This small molecule binds to this protein.
Small molecule (SMILES): CC(=O)N[C@@H]1[C@@H](O)[C@H](O)[C@@H](CO)O[C@H]1O

Sequence of chain 1.B:
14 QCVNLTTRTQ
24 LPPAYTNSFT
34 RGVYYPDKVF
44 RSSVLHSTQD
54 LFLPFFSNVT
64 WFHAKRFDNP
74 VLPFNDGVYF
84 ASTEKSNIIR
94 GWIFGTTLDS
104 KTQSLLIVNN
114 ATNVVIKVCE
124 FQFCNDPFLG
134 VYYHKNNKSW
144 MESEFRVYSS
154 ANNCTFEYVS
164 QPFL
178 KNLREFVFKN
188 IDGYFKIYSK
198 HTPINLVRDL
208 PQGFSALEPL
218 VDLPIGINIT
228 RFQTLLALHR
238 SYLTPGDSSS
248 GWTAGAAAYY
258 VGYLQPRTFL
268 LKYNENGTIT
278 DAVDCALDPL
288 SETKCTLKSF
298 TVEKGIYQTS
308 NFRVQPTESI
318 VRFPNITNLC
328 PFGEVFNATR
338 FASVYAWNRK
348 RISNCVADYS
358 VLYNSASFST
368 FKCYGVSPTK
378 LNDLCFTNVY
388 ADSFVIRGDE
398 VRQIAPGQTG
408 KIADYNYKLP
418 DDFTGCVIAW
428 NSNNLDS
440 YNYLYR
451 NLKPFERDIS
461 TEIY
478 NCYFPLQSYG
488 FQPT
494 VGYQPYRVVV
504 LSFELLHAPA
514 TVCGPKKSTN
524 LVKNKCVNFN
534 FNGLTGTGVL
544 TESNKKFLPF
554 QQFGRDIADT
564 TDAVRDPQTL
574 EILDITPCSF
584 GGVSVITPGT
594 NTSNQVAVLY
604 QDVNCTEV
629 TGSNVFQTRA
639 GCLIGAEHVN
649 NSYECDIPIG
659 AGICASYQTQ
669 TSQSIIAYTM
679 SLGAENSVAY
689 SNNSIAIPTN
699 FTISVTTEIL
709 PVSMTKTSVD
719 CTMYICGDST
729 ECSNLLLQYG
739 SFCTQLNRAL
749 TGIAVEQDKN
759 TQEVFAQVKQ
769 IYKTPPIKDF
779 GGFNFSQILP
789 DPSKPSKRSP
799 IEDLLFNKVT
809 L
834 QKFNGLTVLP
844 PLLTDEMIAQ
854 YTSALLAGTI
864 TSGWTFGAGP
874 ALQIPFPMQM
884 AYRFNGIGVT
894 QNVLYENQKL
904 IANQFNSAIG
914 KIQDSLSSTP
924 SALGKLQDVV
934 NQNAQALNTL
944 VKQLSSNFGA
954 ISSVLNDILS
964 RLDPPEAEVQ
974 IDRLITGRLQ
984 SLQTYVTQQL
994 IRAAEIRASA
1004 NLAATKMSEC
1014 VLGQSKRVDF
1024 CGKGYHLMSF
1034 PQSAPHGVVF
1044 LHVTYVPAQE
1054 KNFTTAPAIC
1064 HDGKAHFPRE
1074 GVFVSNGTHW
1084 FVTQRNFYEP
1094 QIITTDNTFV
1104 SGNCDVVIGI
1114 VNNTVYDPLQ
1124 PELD

Binding-site contacts:
Ligand atom O7 contacts residue ASN1079 of chain 1.B at 3.9 Å.
Ligand atom C3 contacts residue HIS1082 of chain 1.B at 4.3 Å.
Ligand atom N2 contacts residue THR1081 of chain 1.B at 3.6 Å (h-bond).
Ligand atom O5 contacts residue PHE1084 of chain 1.B at 4.0 Å.
Ligand atom C3 contacts residue THR1081 of chain 1.B at 3.9 Å.
Ligand atom C4 contacts residue ASN1079 of chain 1.B at 4.2 Å.
Ligand atom O5 contacts residue HIS1082 of chain 1.B at 4.3 Å.
Ligand atom C5 contacts residue HIS1082 of chain 1.B at 3.7 Å.
Ligand atom C7 contacts residue ASN1079 of chain 1.B at 3.6 Å.
Ligand atom C2 contacts residue ASN1079 of chain 1.B at 2.4 Å.
Ligand atom C6 contacts residue PHE1084 of chain 1.B at 4.2 Å (hydrophobic).
Ligand atom C8 contacts residue ASN1079 of chain 1.B at 3.7 Å.
Ligand atom N2 contacts residue ASN1079 of chain 1.B at 2.8 Å (h-bond).
Ligand atom C1 contacts residue THR1081 of chain 1.B at 3.9 Å.
Ligand atom C1 contacts residue HIS1082 of chain 1.B at 4.1 Å.
Ligand atom C1 contacts residue ASN1079 of chain 1.B at 1.4 Å.
Ligand atom C2 contacts residue THR1081 of chain 1.B at 4.0 Å.
Ligand atom C3 contacts residue ASN1079 of chain 1.B at 3.8 Å.
Ligand atom C5 contacts residue ASN1079 of chain 1.B at 3.7 Å.
Ligand atom C4 contacts residue HIS1082 of chain 1.B at 4.4 Å.
Ligand atom O4 contacts residue HIS1082 of chain 1.B at 4.3 Å.
Ligand atom O5 contacts residue ASN1079 of chain 1.B at 2.4 Å (h-bond).